A protein and the small-molecule ligand that binds it are described below.
Small molecule (SMILES): Oc1ccc(-c2ccc3c(-c4ccc(N5CC[NH2+]CC5)cc4)n[nH]c3c2)cc1

Sequence of chain 1.B:
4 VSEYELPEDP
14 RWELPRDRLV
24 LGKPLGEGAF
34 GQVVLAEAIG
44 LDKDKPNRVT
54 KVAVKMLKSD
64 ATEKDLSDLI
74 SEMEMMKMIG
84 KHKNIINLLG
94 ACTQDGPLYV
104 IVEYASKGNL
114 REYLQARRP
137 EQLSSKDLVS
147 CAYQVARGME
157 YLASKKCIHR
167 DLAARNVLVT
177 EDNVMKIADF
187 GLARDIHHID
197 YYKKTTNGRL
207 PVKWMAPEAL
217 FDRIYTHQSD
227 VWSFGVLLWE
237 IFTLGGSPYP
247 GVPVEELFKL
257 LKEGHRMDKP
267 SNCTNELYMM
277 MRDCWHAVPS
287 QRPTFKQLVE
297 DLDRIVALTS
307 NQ

Binding-site contacts:
Ligand atom C22 contacts residue SO41 of chain 1.Q at 3.1 Å.
Ligand atom C10 contacts residue TYR107 of chain 1.B at 3.3 Å (hydrophobic).
Ligand atom C3 contacts residue SO41 of chain 1.Q at 3.0 Å.
Ligand atom O1 contacts residue LYS58 of chain 1.B at 2.7 Å (salt-bridge).
Ligand atom C21 contacts residue SO41 of chain 1.Q at 3.5 Å.
Ligand atom C11 contacts residue ALA108 of chain 1.B at 3.6 Å (hydrophobic).
Ligand atom N1 contacts residue ALA108 of chain 1.B at 2.9 Å (h-bond).
Ligand atom O1 contacts residue LEU188 of chain 1.B at 3.3 Å.
Ligand atom N1 contacts residue TYR107 of chain 1.B at 3.5 Å.
Ligand atom C20 contacts residue EDO1 of chain 1.O at 3.0 Å.
Ligand atom C18 contacts residue ASP185 of chain 1.B at 2.9 Å.
Ligand atom O1 contacts residue GLU75 of chain 1.B at 2.3 Å (salt-bridge).
Ligand atom C22 contacts residue ASP185 of chain 1.B at 3.3 Å.
Ligand atom C19 contacts residue GLU75 of chain 1.B at 3.3 Å.
Ligand atom C19 contacts residue ASP185 of chain 1.B at 3.8 Å.
Ligand atom N2 contacts residue LEU174 of chain 1.B at 3.7 Å.
Ligand atom N2 contacts residue ALA108 of chain 1.B at 3.5 Å (h-bond).
Ligand atom C7 contacts residue LEU174 of chain 1.B at 3.4 Å (hydrophobic).
Ligand atom C2 contacts residue SO41 of chain 1.Q at 3.5 Å.
Ligand atom C5 contacts residue LEU174 of chain 1.B at 3.7 Å (hydrophobic).
Ligand atom C10 contacts residue ALA108 of chain 1.B at 2.6 Å (hydrophobic).
Ligand atom C23 contacts residue ASP185 of chain 1.B at 2.6 Å.
Ligand atom N2 contacts residue GLU106 of chain 1.B at 2.9 Å (salt-bridge).
Ligand atom C16 contacts residue SER109 of chain 1.B at 3.6 Å.
Ligand atom C9 contacts residue TYR107 of chain 1.B at 3.6 Å (hydrophobic).
Ligand atom C18 contacts residue LYS58 of chain 1.B at 3.4 Å.
Ligand atom C4 contacts residue LEU174 of chain 1.B at 3.7 Å (hydrophobic).
Ligand atom N2 contacts residue ALA56 of chain 1.B at 3.4 Å.
Ligand atom C18 contacts residue EDO1 of chain 1.O at 3.6 Å.
Ligand atom C6 contacts residue LEU174 of chain 1.B at 3.3 Å (hydrophobic).
Ligand atom N2 contacts residue TYR107 of chain 1.B at 3.5 Å.
Ligand atom C4 contacts residue SO41 of chain 1.Q at 3.8 Å.
Ligand atom O1 contacts residue ASP185 of chain 1.B at 3.1 Å (salt-bridge).
Ligand atom C18 contacts residue GLU75 of chain 1.B at 3.1 Å.
Ligand atom C19 contacts residue EDO1 of chain 1.O at 2.9 Å.
Ligand atom C22 contacts residue VAL36 of chain 1.B at 3.7 Å (hydrophobic).
Ligand atom C9 contacts residue ALA108 of chain 1.B at 2.8 Å (hydrophobic).
Ligand atom C23 contacts residue LYS58 of chain 1.B at 3.8 Å.
Ligand atom C7 contacts residue ALA56 of chain 1.B at 3.6 Å (hydrophobic).
Ligand atom C7 contacts residue GLU106 of chain 1.B at 3.7 Å.